The protein below binds the small molecule below.
Small molecule (SMILES): CC(=O)N[C@H]1[C@H](O[C@H]2[C@H](O)[C@@H](NC(C)=O)CO[C@@H]2CO)O[C@H](CO)[C@@H](O[C@@H]2O[C@H](CO[C@H]3O[C@H](CO[C@H]4O[C@H](CO)[C@@H](O)[C@H](O)[C@@H]4O)[C@@H](O)[C@H](O[C@H]4O[C@H](CO)[C@@H](O)[C@H](O)[C@@H]4O)[C@@H]3O)[C@@H](O)[C@H](O[C@H]3O[C@H](CO)[C@@H](O)[C@H](O)[C@@H]3O)[C@@H]2O)[C@@H]1O

Binding-site contacts:
Ligand atom C6 contacts residue ILE112 of chain 1.A at 3.6 Å (hydrophobic).
Ligand atom O3 contacts residue HIS55 of chain 1.C at 3.5 Å (h-bond).
Ligand atom C5 contacts residue HIS55 of chain 1.C at 3.7 Å.
Ligand atom O2 contacts residue HIS55 of chain 1.C at 3.0 Å.
Ligand atom O5 contacts residue ASN104 of chain 1.A at 2.4 Å (h-bond).
Ligand atom O2 contacts residue HIS55 of chain 1.C at 3.0 Å.
Ligand atom O5 contacts residue THR106 of chain 1.A at 3.4 Å (h-bond).
Ligand atom C6 contacts residue HIS55 of chain 1.C at 3.2 Å.
Ligand atom O5 contacts residue THR81 of chain 1.C at 3.1 Å (h-bond).
Ligand atom C2 contacts residue ALA57 of chain 1.C at 3.4 Å (hydrophobic).
Ligand atom O5 contacts residue ILE112 of chain 1.A at 3.3 Å.
Ligand atom N2 contacts residue ALA57 of chain 1.C at 3.0 Å (h-bond).
Ligand atom C2 contacts residue ASN104 of chain 1.A at 2.5 Å.
Ligand atom O6 contacts residue PRO82 of chain 1.C at 3.0 Å (h-bond).
Ligand atom O3 contacts residue SER28 of chain 1.C at 3.3 Å.
Ligand atom C7 contacts residue ASN104 of chain 1.A at 3.2 Å.
Ligand atom O4 contacts residue ALA30 of chain 1.C at 3.3 Å.
Ligand atom N2 contacts residue ASN104 of chain 1.A at 2.9 Å (h-bond).
Ligand atom C5 contacts residue ASN104 of chain 1.A at 3.6 Å.
Ligand atom C7 contacts residue ALA30 of chain 1.C at 3.7 Å (hydrophobic).
Ligand atom C4 contacts residue THR81 of chain 1.C at 3.7 Å.
Ligand atom C5 contacts residue THR106 of chain 1.A at 3.4 Å.
Ligand atom C6 contacts residue CYS32 of chain 1.C at 3.4 Å (hydrophobic).
Ligand atom C5 contacts residue THR81 of chain 1.C at 3.6 Å.
Ligand atom O6 contacts residue THR106 of chain 1.A at 2.7 Å (h-bond).
Ligand atom C5 contacts residue PRO82 of chain 1.C at 3.6 Å (hydrophobic).
Ligand atom O3 contacts residue ALA57 of chain 1.C at 3.3 Å (h-bond).
Ligand atom O2 contacts residue THR81 of chain 1.C at 2.8 Å.
Ligand atom O7 contacts residue ALA30 of chain 1.C at 2.7 Å (h-bond).
Ligand atom O3 contacts residue ARG62 of chain 1.C at 3.7 Å.
Ligand atom O6 contacts residue ILE112 of chain 1.A at 3.6 Å.
Ligand atom C8 contacts residue ASN104 of chain 1.A at 3.7 Å.
Ligand atom C6 contacts residue THR81 of chain 1.C at 3.6 Å.
Ligand atom C6 contacts residue THR81 of chain 1.C at 3.7 Å.
Ligand atom C1 contacts residue ASN104 of chain 1.A at 1.4 Å.
Ligand atom C3 contacts residue ASN104 of chain 1.A at 3.8 Å.
Ligand atom C2 contacts residue HIS55 of chain 1.C at 3.4 Å.
Ligand atom C6 contacts residue THR106 of chain 1.A at 3.6 Å.
Ligand atom O4 contacts residue PRO82 of chain 1.C at 3.5 Å (h-bond).
Ligand atom O3 contacts residue ALA30 of chain 1.C at 3.5 Å.

Sequence of chain 1.C:
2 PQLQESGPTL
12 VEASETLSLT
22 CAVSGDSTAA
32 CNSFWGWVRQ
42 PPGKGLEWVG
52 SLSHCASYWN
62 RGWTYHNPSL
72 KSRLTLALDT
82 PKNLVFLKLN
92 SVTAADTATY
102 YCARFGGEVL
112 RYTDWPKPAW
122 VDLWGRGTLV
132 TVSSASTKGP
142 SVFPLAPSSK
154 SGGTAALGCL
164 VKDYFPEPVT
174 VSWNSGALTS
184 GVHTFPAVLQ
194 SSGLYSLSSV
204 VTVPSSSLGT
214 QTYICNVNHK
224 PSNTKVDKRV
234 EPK

Sequence of chain 1.A:
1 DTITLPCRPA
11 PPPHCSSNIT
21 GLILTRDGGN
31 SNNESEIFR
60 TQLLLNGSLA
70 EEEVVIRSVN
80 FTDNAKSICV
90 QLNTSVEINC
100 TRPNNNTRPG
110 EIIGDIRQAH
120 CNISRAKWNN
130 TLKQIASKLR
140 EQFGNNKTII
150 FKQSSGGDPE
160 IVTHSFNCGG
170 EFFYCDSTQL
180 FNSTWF